Binding-site contacts:
Ligand atom O1A contacts residue VAL169 of chain 1.A at 3.5 Å (h-bond).
Ligand atom O2E contacts residue LYS25 of chain 1.A at 3.1 Å.
Ligand atom O7 contacts residue THR170 of chain 1.A at 3.6 Å.
Ligand atom C7 contacts residue THR170 of chain 1.A at 3.7 Å.
Ligand atom O4U contacts residue LEU129 of chain 1.A at 3.0 Å (h-bond).
Ligand atom O3 contacts residue ASN26 of chain 1.A at 3.6 Å.
Ligand atom C4U contacts residue PRO126 of chain 1.A at 3.0 Å (hydrophobic).
Ligand atom C7 contacts residue ASN26 of chain 1.A at 3.7 Å.
Ligand atom PB contacts residue THR170 of chain 1.A at 3.5 Å.
Ligand atom C4U contacts residue ASP128 of chain 1.A at 3.4 Å.
Ligand atom C1E contacts residue LEU376 of chain 1.A at 3.7 Å (hydrophobic).
Ligand atom O2E contacts residue ASN26 of chain 1.A at 3.4 Å (h-bond).
Ligand atom O4U contacts residue ASP128 of chain 1.A at 3.0 Å (salt-bridge).
Ligand atom O3 contacts residue ASP311 of chain 1.A at 3.6 Å (salt-bridge).
Ligand atom O2D contacts residue SER124 of chain 1.A at 2.9 Å (h-bond).
Ligand atom C8 contacts residue ALA97 of chain 1.A at 3.7 Å (hydrophobic).
Ligand atom O4 contacts residue PHE334 of chain 1.A at 3.5 Å.
Ligand atom O4 contacts residue ASP311 of chain 1.A at 2.9 Å (salt-bridge).
Ligand atom O1 contacts residue ARG125 of chain 1.A at 3.1 Å (salt-bridge).
Ligand atom N3U contacts residue PRO126 of chain 1.A at 3.6 Å (h-bond).
Ligand atom O2A contacts residue VAL169 of chain 1.A at 3.2 Å (h-bond).
Ligand atom C5U contacts residue SER168 of chain 1.A at 3.6 Å.
Ligand atom O2B contacts residue THR170 of chain 1.A at 3.4 Å (h-bond).
Ligand atom O2B contacts residue ARG125 of chain 1.A at 3.0 Å (salt-bridge).
Ligand atom O3D contacts residue ILE333 of chain 1.A at 3.4 Å (h-bond).
Ligand atom O4D contacts residue VAL167 of chain 1.A at 3.7 Å.
Ligand atom C2D contacts residue SER124 of chain 1.A at 3.5 Å.
Ligand atom O1B contacts residue THR170 of chain 1.A at 2.8 Å (h-bond).
Ligand atom O2D contacts residue PRO126 of chain 1.A at 3.6 Å.
Ligand atom O7 contacts residue ASN26 of chain 1.A at 3.5 Å.
Ligand atom O3D contacts residue SER124 of chain 1.A at 3.7 Å.
Ligand atom O2A contacts residue SER168 of chain 1.A at 3.6 Å.
Ligand atom O4U contacts residue VAL127 of chain 1.A at 3.5 Å.
Ligand atom O4U contacts residue PRO126 of chain 1.A at 3.3 Å (h-bond).
Ligand atom N3U contacts residue ASP128 of chain 1.A at 2.9 Å (salt-bridge).
Ligand atom O1A contacts residue SER168 of chain 1.A at 2.6 Å (h-bond).
Ligand atom O4 contacts residue THR310 of chain 1.A at 3.6 Å.
Ligand atom O1B contacts residue VAL169 of chain 1.A at 3.6 Å.
Ligand atom PB contacts residue ARG125 of chain 1.A at 3.7 Å.
Ligand atom C5U contacts residue PRO126 of chain 1.A at 3.1 Å (hydrophobic).

This small molecule binds to this protein.
Small molecule (SMILES): C=C(O[C@H]1[C@H](O)[C@@H](CO)O[C@H](O[P](=O)(O)O[P](=O)(O)OC[C@H]2O[C@@H](n3ccc(=O)[nH]c3=O)[C@H](O)[C@@H]2O)[C@@H]1NC(C)=O)C(=O)O

Sequence of chain 1.A:
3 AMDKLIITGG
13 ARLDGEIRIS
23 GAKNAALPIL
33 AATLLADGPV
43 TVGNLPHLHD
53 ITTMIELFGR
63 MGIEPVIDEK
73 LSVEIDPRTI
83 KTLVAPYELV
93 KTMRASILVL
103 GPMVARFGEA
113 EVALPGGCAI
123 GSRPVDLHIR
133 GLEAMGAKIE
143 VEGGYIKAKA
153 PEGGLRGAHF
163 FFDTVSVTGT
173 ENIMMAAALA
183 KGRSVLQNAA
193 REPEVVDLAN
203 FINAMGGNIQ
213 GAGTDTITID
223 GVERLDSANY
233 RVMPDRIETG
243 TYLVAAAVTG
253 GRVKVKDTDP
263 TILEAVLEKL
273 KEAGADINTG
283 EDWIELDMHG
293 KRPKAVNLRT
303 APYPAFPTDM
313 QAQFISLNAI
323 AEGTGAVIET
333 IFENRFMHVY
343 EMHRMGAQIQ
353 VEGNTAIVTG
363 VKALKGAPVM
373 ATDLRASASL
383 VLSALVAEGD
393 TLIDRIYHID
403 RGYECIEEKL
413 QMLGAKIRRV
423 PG